Binding-site contacts:
Ligand atom C5 contacts residue MET221 of chain 6.A at 3.6 Å (hydrophobic).
Ligand atom O1 contacts residue MET221 of chain 6.A at 2.5 Å (h-bond).
Ligand atom C2A contacts residue PHE186 of chain 6.A at 3.3 Å (hydrophobic).
Ligand atom C5B contacts residue PHE186 of chain 6.A at 3.9 Å (hydrophobic).
Ligand atom C1C contacts residue MET221 of chain 6.A at 4.0 Å (hydrophobic).
Ligand atom C4C contacts residue VAL191 of chain 6.A at 3.0 Å (hydrophobic).
Ligand atom C1C contacts residue LEU106 of chain 6.A at 4.0 Å (hydrophobic).
Ligand atom C5A contacts residue PHE186 of chain 6.A at 3.5 Å (hydrophobic).
Ligand atom C5A contacts residue VAL176 of chain 6.A at 3.6 Å (hydrophobic).
Ligand atom C4 contacts residue LEU106 of chain 6.A at 3.5 Å (hydrophobic).
Ligand atom N3A contacts residue PHE186 of chain 6.A at 4.0 Å.
Ligand atom C3B contacts residue VAL188 of chain 6.A at 3.8 Å (hydrophobic).
Ligand atom C4C contacts residue VAL188 of chain 6.A at 3.7 Å (hydrophobic).
Ligand atom O1A contacts residue PHE186 of chain 6.A at 3.0 Å.
Ligand atom C1B contacts residue ILE104 of chain 6.A at 4.0 Å (hydrophobic).
Ligand atom C4A contacts residue PRO174 of chain 6.A at 3.1 Å (hydrophobic).
Ligand atom C5B contacts residue TYR128 of chain 6.A at 4.0 Å (hydrophobic).
Ligand atom C2A contacts residue TYR152 of chain 6.A at 3.6 Å (hydrophobic).
Ligand atom C5A contacts residue ALA150 of chain 6.A at 4.0 Å (hydrophobic).
Ligand atom C1B contacts residue TYR128 of chain 6.A at 3.6 Å (hydrophobic).
Ligand atom C6B contacts residue ILE104 of chain 6.A at 3.6 Å (hydrophobic).
Ligand atom C5B contacts residue MET224 of chain 6.A at 3.8 Å (hydrophobic).
Ligand atom C5C contacts residue VAL188 of chain 6.A at 4.1 Å (hydrophobic).
Ligand atom C4B contacts residue TYR152 of chain 6.A at 3.8 Å (hydrophobic).
Ligand atom N3A contacts residue ALA24 of chain 6.C at 3.8 Å.
Ligand atom C1B contacts residue VAL188 of chain 6.A at 3.8 Å (hydrophobic).
Ligand atom C5C contacts residue VAL191 of chain 6.A at 3.8 Å (hydrophobic).
Ligand atom N3A contacts residue PRO174 of chain 6.A at 3.7 Å.
Ligand atom N3A contacts residue TYR152 of chain 6.A at 3.5 Å.
Ligand atom C2B contacts residue VAL188 of chain 6.A at 3.5 Å (hydrophobic).
Ligand atom C2C contacts residue TYR197 of chain 6.A at 3.7 Å (hydrophobic).
Ligand atom C6B contacts residue TYR128 of chain 6.A at 3.3 Å (hydrophobic).
Ligand atom C4B contacts residue PHE186 of chain 6.A at 3.6 Å (hydrophobic).
Ligand atom C3B contacts residue TYR152 of chain 6.A at 3.7 Å (hydrophobic).
Ligand atom N2 contacts residue MET221 of chain 6.A at 3.3 Å (h-bond).
Ligand atom O1B contacts residue ILE104 of chain 6.A at 3.9 Å.
Ligand atom C2C contacts residue MET221 of chain 6.A at 4.0 Å (hydrophobic).
Ligand atom O1B contacts residue TYR128 of chain 6.A at 3.4 Å (h-bond).
Ligand atom C3C contacts residue TYR128 of chain 6.A at 3.4 Å (hydrophobic).
Ligand atom C1C contacts residue TYR128 of chain 6.A at 3.9 Å (hydrophobic).

Sequence of chain 6.C:
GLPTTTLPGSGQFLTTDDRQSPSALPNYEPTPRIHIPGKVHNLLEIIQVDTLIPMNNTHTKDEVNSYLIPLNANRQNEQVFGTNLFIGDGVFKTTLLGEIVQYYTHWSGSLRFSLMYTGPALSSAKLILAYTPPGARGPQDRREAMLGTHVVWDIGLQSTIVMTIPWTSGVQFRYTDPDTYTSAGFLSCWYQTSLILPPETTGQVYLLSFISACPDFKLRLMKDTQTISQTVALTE

This small molecule binds to this protein.
Small molecule (SMILES): Cc1cc(CCCCCOc2ccc(C3=NCCO3)cc2)on1

Sequence of chain 6.A:
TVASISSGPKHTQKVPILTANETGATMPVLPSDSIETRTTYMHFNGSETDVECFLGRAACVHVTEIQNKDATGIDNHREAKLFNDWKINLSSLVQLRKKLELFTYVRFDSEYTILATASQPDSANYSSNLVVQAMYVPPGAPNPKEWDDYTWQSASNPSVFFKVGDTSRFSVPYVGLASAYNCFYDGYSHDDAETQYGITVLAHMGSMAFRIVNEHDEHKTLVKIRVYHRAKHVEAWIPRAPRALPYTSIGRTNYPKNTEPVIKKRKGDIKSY